This small molecule binds to this protein.
Small molecule (SMILES): N#C[Fe](C#N)C#[O+].[Ni]

Binding-site contacts:
Ligand atom C2 contacts residue ALA507 of chain 1.D at 3.6 Å (hydrophobic).
Ligand atom C1 contacts residue PRO531 of chain 1.D at 3.7 Å (hydrophobic).
Ligand atom N1 contacts residue THR532 of chain 1.D at 2.9 Å (h-bond).
Ligand atom C1 contacts residue VAL530 of chain 1.D at 3.7 Å (hydrophobic).
Ligand atom O3 contacts residue ALA507 of chain 1.D at 3.4 Å.
Ligand atom O3 contacts residue LEU512 of chain 1.D at 3.6 Å.
Ligand atom C3 contacts residue CYS579 of chain 1.D at 3.0 Å (hydrophobic).
Ligand atom C1 contacts residue CYS576 of chain 1.D at 3.7 Å (hydrophobic).
Ligand atom C3 contacts residue PRO531 of chain 1.D at 3.8 Å (hydrophobic).
Ligand atom N2 contacts residue ALA507 of chain 1.D at 3.3 Å.
Ligand atom C1 contacts residue THR532 of chain 1.D at 3.8 Å.
Ligand atom C3 contacts residue HIS83 of chain 1.D at 3.5 Å.
Ligand atom O3 contacts residue HIS83 of chain 1.D at 3.4 Å (h-bond).
Ligand atom FE contacts residue CYS579 of chain 1.D at 2.3 Å.
Ligand atom N2 contacts residue CYS79 of chain 1.D at 3.5 Å.
Ligand atom NI contacts residue CYS576 of chain 1.D at 2.2 Å.
Ligand atom NI contacts residue CYS79 of chain 1.D at 2.3 Å.
Ligand atom C3 contacts residue VAL530 of chain 1.D at 3.5 Å (hydrophobic).
Ligand atom C2 contacts residue ARG509 of chain 1.D at 3.3 Å.
Ligand atom FE contacts residue CYS79 of chain 1.D at 2.3 Å.
Ligand atom O3 contacts residue PRO531 of chain 1.D at 3.4 Å.
Ligand atom O3 contacts residue VAL530 of chain 1.D at 3.4 Å.
Ligand atom C1 contacts residue CYS579 of chain 1.D at 3.0 Å (hydrophobic).
Ligand atom N1 contacts residue PRO531 of chain 1.D at 3.5 Å.
Ligand atom O3 contacts residue CYS579 of chain 1.D at 3.9 Å.
Ligand atom N1 contacts residue CYS579 of chain 1.D at 3.4 Å.
Ligand atom N1 contacts residue CYS576 of chain 1.D at 3.8 Å.
Ligand atom C2 contacts residue CYS79 of chain 1.D at 3.0 Å (hydrophobic).
Ligand atom N1 contacts residue VAL530 of chain 1.D at 3.8 Å.
Ligand atom NI contacts residue CYS579 of chain 1.D at 2.5 Å.
Ligand atom C3 contacts residue ALA507 of chain 1.D at 3.7 Å (hydrophobic).
Ligand atom N1 contacts residue ARG509 of chain 1.D at 3.7 Å.
Ligand atom O3 contacts residue VAL82 of chain 1.D at 3.6 Å.
Ligand atom NI contacts residue CYS76 of chain 1.D at 2.2 Å.
Ligand atom N2 contacts residue ARG509 of chain 1.D at 3.0 Å (salt-bridge).
Ligand atom N2 contacts residue PRO508 of chain 1.D at 3.4 Å.
Ligand atom C1 contacts residue ARG509 of chain 1.D at 3.6 Å.
Ligand atom C3 contacts residue CYS79 of chain 1.D at 3.1 Å (hydrophobic).
Ligand atom O3 contacts residue CYS79 of chain 1.D at 4.0 Å.
Ligand atom C3 contacts residue VAL82 of chain 1.D at 3.8 Å (hydrophobic).

Sequence of chain 1.D:
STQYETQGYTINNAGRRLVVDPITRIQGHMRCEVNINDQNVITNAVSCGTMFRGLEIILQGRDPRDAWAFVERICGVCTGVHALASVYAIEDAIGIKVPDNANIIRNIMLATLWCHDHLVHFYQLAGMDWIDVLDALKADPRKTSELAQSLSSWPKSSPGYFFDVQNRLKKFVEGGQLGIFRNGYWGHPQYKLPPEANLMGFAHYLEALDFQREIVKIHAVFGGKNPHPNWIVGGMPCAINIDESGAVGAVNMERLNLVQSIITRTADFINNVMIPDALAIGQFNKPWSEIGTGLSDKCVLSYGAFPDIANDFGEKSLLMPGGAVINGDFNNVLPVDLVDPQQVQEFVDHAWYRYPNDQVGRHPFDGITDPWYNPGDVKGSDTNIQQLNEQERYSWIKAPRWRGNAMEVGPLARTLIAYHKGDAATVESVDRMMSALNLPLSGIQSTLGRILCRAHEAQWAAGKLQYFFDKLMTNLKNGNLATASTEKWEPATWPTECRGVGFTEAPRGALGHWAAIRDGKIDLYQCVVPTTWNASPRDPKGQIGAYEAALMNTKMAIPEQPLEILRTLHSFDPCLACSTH